Sequence of chain 1.A:
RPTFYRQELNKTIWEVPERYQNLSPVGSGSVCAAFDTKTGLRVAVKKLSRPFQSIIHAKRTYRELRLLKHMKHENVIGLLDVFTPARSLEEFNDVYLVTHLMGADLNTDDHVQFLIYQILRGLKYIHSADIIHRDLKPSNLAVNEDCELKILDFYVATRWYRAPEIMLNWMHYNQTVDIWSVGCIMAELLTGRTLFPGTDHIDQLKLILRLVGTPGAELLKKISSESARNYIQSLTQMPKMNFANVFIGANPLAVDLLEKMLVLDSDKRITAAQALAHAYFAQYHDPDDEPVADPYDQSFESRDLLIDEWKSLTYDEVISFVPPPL

Binding-site contacts:
Ligand atom C33 contacts residue ASP167 of chain 1.A at 3.7 Å.
Ligand atom N6 contacts residue MET108 of chain 1.A at 2.8 Å (h-bond).
Ligand atom C20 contacts residue ASP167 of chain 1.A at 3.1 Å.
Ligand atom C9 contacts residue THR105 of chain 1.A at 3.4 Å.
Ligand atom O21 contacts residue ASP167 of chain 1.A at 3.0 Å (salt-bridge).
Ligand atom O21 contacts residue ILE83 of chain 1.A at 3.5 Å.
Ligand atom C16 contacts residue LYS52 of chain 1.A at 3.8 Å.
Ligand atom C24 contacts residue LEU74 of chain 1.A at 3.6 Å (hydrophobic).
Ligand atom C8 contacts residue THR105 of chain 1.A at 3.4 Å.
Ligand atom C24 contacts residue ASP167 of chain 1.A at 3.6 Å.
Ligand atom C8 contacts residue ALA50 of chain 1.A at 3.7 Å (hydrophobic).
Ligand atom C18 contacts residue ILE83 of chain 1.A at 3.6 Å (hydrophobic).
Ligand atom C33 contacts residue GLU70 of chain 1.A at 3.5 Å.
Ligand atom C14 contacts residue LEU103 of chain 1.A at 3.4 Å (hydrophobic).
Ligand atom N19 contacts residue ASP167 of chain 1.A at 3.3 Å (salt-bridge).
Ligand atom C1 contacts residue VAL29 of chain 1.A at 3.7 Å (hydrophobic).
Ligand atom C17 contacts residue ILE83 of chain 1.A at 3.5 Å (hydrophobic).
Ligand atom N22 contacts residue ASP167 of chain 1.A at 3.3 Å (salt-bridge).
Ligand atom C14 contacts residue ALA50 of chain 1.A at 3.5 Å (hydrophobic).
Ligand atom C9 contacts residue LEU166 of chain 1.A at 3.6 Å (hydrophobic).
Ligand atom C20 contacts residue GLU70 of chain 1.A at 3.2 Å.
Ligand atom C2 contacts residue PHE168 of chain 1.A at 3.7 Å (hydrophobic).
Ligand atom C14 contacts residue THR105 of chain 1.A at 3.6 Å.
Ligand atom N22 contacts residue GLU70 of chain 1.A at 2.8 Å (salt-bridge).
Ligand atom N19 contacts residue GLU70 of chain 1.A at 2.8 Å (salt-bridge).
Ligand atom C38 contacts residue PHE168 of chain 1.A at 3.5 Å (hydrophobic).
Ligand atom N5 contacts residue GLY109 of chain 1.A at 3.2 Å (h-bond).
Ligand atom N5 contacts residue MET108 of chain 1.A at 3.2 Å (h-bond).
Ligand atom C15 contacts residue LEU103 of chain 1.A at 3.6 Å (hydrophobic).
Ligand atom C14 contacts residue LYS52 of chain 1.A at 3.5 Å.
Ligand atom C3 contacts residue GLY109 of chain 1.A at 3.2 Å.
Ligand atom C10 contacts residue LEU166 of chain 1.A at 3.6 Å (hydrophobic).
Ligand atom C37 contacts residue HIS147 of chain 1.A at 3.8 Å.
Ligand atom C16 contacts residue ILE83 of chain 1.A at 3.6 Å (hydrophobic).
Ligand atom C15 contacts residue LYS52 of chain 1.A at 3.5 Å.
Ligand atom C3 contacts residue ALA110 of chain 1.A at 3.3 Å (hydrophobic).
Ligand atom C30 contacts residue GLU70 of chain 1.A at 3.6 Å.
Ligand atom C8 contacts residue HIS106 of chain 1.A at 3.5 Å.
Ligand atom O21 contacts residue LEU166 of chain 1.A at 3.3 Å.
Ligand atom C29 contacts residue LEU73 of chain 1.A at 3.7 Å (hydrophobic).

This small molecule binds to this protein.
Small molecule (SMILES): CC(C)c1nnc2ccc(Sc3ccccc3CNC(=O)Nc3cc(C(C)(C)C)nn3-c3ccccc3)cn12